Binding-site contacts:
Ligand atom O5 contacts residue ARG262 of chain 1.D at 3.8 Å.
Ligand atom C5 contacts residue ASN54 of chain 1.D at 3.5 Å.
Ligand atom C2 contacts residue ASN54 of chain 1.D at 2.6 Å.
Ligand atom O6 contacts residue ARG260 of chain 1.D at 4.4 Å.
Ligand atom N2 contacts residue ASN54 of chain 1.D at 3.1 Å (h-bond).
Ligand atom O6 contacts residue GLY258 of chain 1.D at 3.2 Å (h-bond).
Ligand atom C5 contacts residue ARG260 of chain 1.D at 4.4 Å.
Ligand atom C7 contacts residue ASN54 of chain 1.D at 3.4 Å.
Ligand atom C8 contacts residue PHE257 of chain 1.D at 3.6 Å (hydrophobic).
Ligand atom C4 contacts residue ASN54 of chain 1.D at 4.2 Å.
Ligand atom C6 contacts residue PHE257 of chain 1.D at 4.2 Å (hydrophobic).
Ligand atom O4 contacts residue ASP261 of chain 1.D at 2.9 Å (salt-bridge).
Ligand atom C1 contacts residue ASN54 of chain 1.D at 1.4 Å.
Ligand atom C6 contacts residue GLY258 of chain 1.D at 4.1 Å.
Ligand atom C5 contacts residue ASP261 of chain 1.D at 3.6 Å.
Ligand atom C2 contacts residue ARG262 of chain 1.D at 4.2 Å.
Ligand atom C4 contacts residue ASP261 of chain 1.D at 3.9 Å.
Ligand atom C1 contacts residue ARG262 of chain 1.D at 4.4 Å.
Ligand atom O6 contacts residue ARG262 of chain 1.D at 3.2 Å.
Ligand atom C3 contacts residue ARG260 of chain 1.D at 3.8 Å.
Ligand atom O4 contacts residue ARG260 of chain 1.D at 3.8 Å.
Ligand atom C3 contacts residue ASN54 of chain 1.D at 3.7 Å.
Ligand atom C3 contacts residue ASP261 of chain 1.D at 4.4 Å.
Ligand atom C6 contacts residue ASP261 of chain 1.D at 3.6 Å.
Ligand atom O7 contacts residue ASN54 of chain 1.D at 2.9 Å (h-bond).
Ligand atom O7 contacts residue ARG262 of chain 1.D at 3.7 Å.
Ligand atom O5 contacts residue ASP261 of chain 1.D at 4.3 Å.
Ligand atom C4 contacts residue ARG260 of chain 1.D at 4.2 Å.
Ligand atom C1 contacts residue THR56 of chain 1.D at 3.5 Å.
Ligand atom O5 contacts residue ASN54 of chain 1.D at 2.3 Å (h-bond).
Ligand atom O5 contacts residue THR56 of chain 1.D at 4.0 Å.
Ligand atom C6 contacts residue ARG262 of chain 1.D at 4.4 Å.

The protein below binds the small molecule below.
Small molecule (SMILES): CC(=O)N[C@H]1[C@H](O[C@H]2[C@H](O)[C@@H](NC(C)=O)CO[C@@H]2CO)O[C@H](CO)[C@@H](O)[C@@H]1O

Sequence of chain 1.D:
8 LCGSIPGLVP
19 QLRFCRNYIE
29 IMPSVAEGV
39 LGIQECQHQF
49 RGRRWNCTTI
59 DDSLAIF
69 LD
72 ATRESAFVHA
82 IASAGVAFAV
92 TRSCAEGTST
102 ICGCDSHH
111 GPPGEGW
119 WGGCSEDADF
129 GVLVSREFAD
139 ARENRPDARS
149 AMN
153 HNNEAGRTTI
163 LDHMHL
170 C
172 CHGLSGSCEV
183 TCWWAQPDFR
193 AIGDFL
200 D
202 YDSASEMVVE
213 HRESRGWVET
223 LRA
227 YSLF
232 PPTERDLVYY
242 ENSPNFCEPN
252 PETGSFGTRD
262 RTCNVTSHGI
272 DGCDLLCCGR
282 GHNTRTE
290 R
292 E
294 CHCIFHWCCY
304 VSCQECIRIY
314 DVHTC